A protein and the small-molecule ligand that binds it are described below.
Small molecule (SMILES): OC[C@H]1O[C@H](O)[C@H](O)[C@@H](O)[C@H]1O

Sequence of chain 1.B:
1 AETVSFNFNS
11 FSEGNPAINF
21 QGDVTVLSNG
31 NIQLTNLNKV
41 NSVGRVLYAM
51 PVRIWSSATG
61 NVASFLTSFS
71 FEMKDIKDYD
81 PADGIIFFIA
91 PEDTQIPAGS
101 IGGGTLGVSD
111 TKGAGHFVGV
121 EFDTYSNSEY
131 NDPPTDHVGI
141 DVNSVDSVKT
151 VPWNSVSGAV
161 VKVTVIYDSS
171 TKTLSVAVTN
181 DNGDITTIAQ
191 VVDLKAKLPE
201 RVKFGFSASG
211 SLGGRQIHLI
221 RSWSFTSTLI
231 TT

Binding-site contacts:
Ligand atom C4 contacts residue ASP83 of chain 1.B at 3.7 Å.
Ligand atom C4 contacts residue ALA82 of chain 1.B at 4.4 Å (hydrophobic).
Ligand atom O6 contacts residue GLY214 of chain 1.B at 4.4 Å.
Ligand atom C5 contacts residue TYR125 of chain 1.B at 3.2 Å (hydrophobic).
Ligand atom O6 contacts residue TYR125 of chain 1.B at 3.7 Å.
Ligand atom O6 contacts residue ASP80 of chain 1.B at 3.5 Å.
Ligand atom O3 contacts residue TYR125 of chain 1.B at 4.1 Å.
Ligand atom C6 contacts residue GLY214 of chain 1.B at 4.0 Å.
Ligand atom O4 contacts residue GLY214 of chain 1.B at 4.0 Å.
Ligand atom O4 contacts residue SER211 of chain 1.B at 3.1 Å (h-bond).
Ligand atom C4 contacts residue SER211 of chain 1.B at 4.2 Å.
Ligand atom O1 contacts residue TYR125 of chain 1.B at 3.9 Å.
Ligand atom C6 contacts residue ASP80 of chain 1.B at 3.6 Å.
Ligand atom C3 contacts residue ASP83 of chain 1.B at 3.7 Å.
Ligand atom C3 contacts residue ASN127 of chain 1.B at 3.8 Å.
Ligand atom O2 contacts residue GLU129 of chain 1.B at 4.1 Å.
Ligand atom C2 contacts residue SER211 of chain 1.B at 4.0 Å.
Ligand atom O4 contacts residue TYR125 of chain 1.B at 4.5 Å.
Ligand atom O4 contacts residue ASP83 of chain 1.B at 3.0 Å (salt-bridge).
Ligand atom O2 contacts residue ASN127 of chain 1.B at 4.1 Å.
Ligand atom C6 contacts residue TYR125 of chain 1.B at 3.2 Å (hydrophobic).
Ligand atom O5 contacts residue SER211 of chain 1.B at 4.0 Å.
Ligand atom O4 contacts residue ALA82 of chain 1.B at 3.7 Å.
Ligand atom O3 contacts residue ASP83 of chain 1.B at 2.7 Å (salt-bridge).
Ligand atom O6 contacts residue GLY213 of chain 1.B at 4.5 Å.
Ligand atom C1 contacts residue TYR125 of chain 1.B at 4.4 Å (hydrophobic).
Ligand atom O3 contacts residue GLY103 of chain 1.B at 3.8 Å.
Ligand atom O3 contacts residue GLY104 of chain 1.B at 3.3 Å (h-bond).
Ligand atom O3 contacts residue ASN127 of chain 1.B at 3.1 Å (h-bond).
Ligand atom O5 contacts residue TYR125 of chain 1.B at 4.2 Å.
Ligand atom C1 contacts residue SER211 of chain 1.B at 4.5 Å.
Ligand atom C3 contacts residue TYR125 of chain 1.B at 3.6 Å (hydrophobic).
Ligand atom C4 contacts residue TYR125 of chain 1.B at 3.4 Å (hydrophobic).